A protein and the small-molecule ligand that binds it are described below.
Small molecule (SMILES): O=C(Nc1ccc2c3c(cccc13)CC2)c1ccc(F)cc1

Sequence of chain 1.C:
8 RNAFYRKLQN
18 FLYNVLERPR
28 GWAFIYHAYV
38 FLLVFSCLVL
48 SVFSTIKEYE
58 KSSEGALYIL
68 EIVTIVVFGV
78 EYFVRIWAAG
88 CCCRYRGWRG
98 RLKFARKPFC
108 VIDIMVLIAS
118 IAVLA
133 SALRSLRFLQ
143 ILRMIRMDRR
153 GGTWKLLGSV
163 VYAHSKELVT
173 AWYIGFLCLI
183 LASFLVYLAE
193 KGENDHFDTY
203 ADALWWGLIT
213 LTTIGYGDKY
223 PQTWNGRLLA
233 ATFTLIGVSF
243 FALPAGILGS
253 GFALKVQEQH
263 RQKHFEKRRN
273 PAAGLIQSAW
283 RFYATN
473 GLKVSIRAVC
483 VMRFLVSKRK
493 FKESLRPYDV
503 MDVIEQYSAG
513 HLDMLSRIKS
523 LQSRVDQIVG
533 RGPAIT

Binding-site contacts:
Ligand atom C5 contacts residue LEU237 of chain 1.C at 4.2 Å (hydrophobic).
Ligand atom C2 contacts residue TRP174 of chain 1.D at 3.7 Å (hydrophobic).
Ligand atom C15 contacts residue LEU250 of chain 1.D at 3.5 Å (hydrophobic).
Ligand atom C16 contacts residue PHE242 of chain 1.C at 3.4 Å (hydrophobic).
Ligand atom C1 contacts residue TRP174 of chain 1.D at 3.7 Å (hydrophobic).
Ligand atom C10 contacts residue PRO246 of chain 1.D at 3.4 Å (hydrophobic).
Ligand atom C13 contacts residue SER241 of chain 1.C at 3.6 Å.
Ligand atom O1 contacts residue TRP174 of chain 1.D at 2.8 Å (h-bond).
Ligand atom C12 contacts residue SER241 of chain 1.C at 3.5 Å.
Ligand atom C10 contacts residue PHE243 of chain 1.D at 3.9 Å (hydrophobic).
Ligand atom C9 contacts residue ALA173 of chain 1.D at 4.2 Å (hydrophobic).
Ligand atom C7 contacts residue PHE243 of chain 1.D at 4.2 Å (hydrophobic).
Ligand atom N1 contacts residue LEU237 of chain 1.C at 4.2 Å.
Ligand atom F1 contacts residue LEU159 of chain 1.D at 3.6 Å.
Ligand atom N1 contacts residue TRP174 of chain 1.D at 4.2 Å.
Ligand atom C8 contacts residue TRP174 of chain 1.D at 4.0 Å (hydrophobic).
Ligand atom C5 contacts residue TRP174 of chain 1.D at 3.9 Å (hydrophobic).
Ligand atom C7 contacts residue PHE178 of chain 1.D at 3.9 Å (hydrophobic).
Ligand atom C11 contacts residue TRP174 of chain 1.D at 4.1 Å (hydrophobic).
Ligand atom C13 contacts residue TRP174 of chain 1.D at 3.6 Å (hydrophobic).
Ligand atom C9 contacts residue PHE243 of chain 1.D at 3.7 Å (hydrophobic).
Ligand atom C6 contacts residue SER241 of chain 1.C at 3.8 Å.
Ligand atom O1 contacts residue PRO246 of chain 1.D at 3.5 Å.
Ligand atom C4 contacts residue TRP174 of chain 1.D at 4.2 Å (hydrophobic).
Ligand atom C16 contacts residue LEU250 of chain 1.D at 3.5 Å (hydrophobic).
Ligand atom C11 contacts residue LEU237 of chain 1.C at 4.2 Å (hydrophobic).
Ligand atom O1 contacts residue SER241 of chain 1.C at 4.1 Å.
Ligand atom C6 contacts residue TRP174 of chain 1.D at 4.0 Å (hydrophobic).
Ligand atom C7 contacts residue TRP174 of chain 1.D at 3.6 Å (hydrophobic).
Ligand atom C3 contacts residue TRP174 of chain 1.D at 3.9 Å (hydrophobic).
Ligand atom C15 contacts residue SER241 of chain 1.C at 3.3 Å.
Ligand atom C12 contacts residue PRO246 of chain 1.D at 3.3 Å (hydrophobic).
Ligand atom N1 contacts residue SER241 of chain 1.C at 3.4 Å (h-bond).
Ligand atom C14 contacts residue SER241 of chain 1.C at 4.0 Å.
Ligand atom F1 contacts residue PHE242 of chain 1.C at 2.9 Å.
Ligand atom C4 contacts residue PHE243 of chain 1.D at 4.3 Å (hydrophobic).
Ligand atom C7 contacts residue GLY177 of chain 1.D at 4.2 Å.
Ligand atom C16 contacts residue SER241 of chain 1.C at 4.1 Å.
Ligand atom C19 contacts residue TRP174 of chain 1.D at 4.0 Å (hydrophobic).
Ligand atom C17 contacts residue PHE242 of chain 1.C at 3.6 Å (hydrophobic).

Sequence of chain 1.D:
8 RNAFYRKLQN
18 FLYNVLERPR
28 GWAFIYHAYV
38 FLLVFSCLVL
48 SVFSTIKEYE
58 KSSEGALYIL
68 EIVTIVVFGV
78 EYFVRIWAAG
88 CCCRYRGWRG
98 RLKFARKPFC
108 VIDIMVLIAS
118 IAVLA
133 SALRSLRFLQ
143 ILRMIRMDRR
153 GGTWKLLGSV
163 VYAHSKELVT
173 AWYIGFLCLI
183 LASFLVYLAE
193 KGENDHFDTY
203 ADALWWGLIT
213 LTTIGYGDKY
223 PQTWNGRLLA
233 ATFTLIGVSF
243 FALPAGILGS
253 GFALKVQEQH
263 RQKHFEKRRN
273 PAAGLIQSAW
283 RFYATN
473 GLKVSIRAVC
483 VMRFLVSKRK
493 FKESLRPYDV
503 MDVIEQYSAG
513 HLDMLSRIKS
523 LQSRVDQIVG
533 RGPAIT